Sequence of chain 1.A:
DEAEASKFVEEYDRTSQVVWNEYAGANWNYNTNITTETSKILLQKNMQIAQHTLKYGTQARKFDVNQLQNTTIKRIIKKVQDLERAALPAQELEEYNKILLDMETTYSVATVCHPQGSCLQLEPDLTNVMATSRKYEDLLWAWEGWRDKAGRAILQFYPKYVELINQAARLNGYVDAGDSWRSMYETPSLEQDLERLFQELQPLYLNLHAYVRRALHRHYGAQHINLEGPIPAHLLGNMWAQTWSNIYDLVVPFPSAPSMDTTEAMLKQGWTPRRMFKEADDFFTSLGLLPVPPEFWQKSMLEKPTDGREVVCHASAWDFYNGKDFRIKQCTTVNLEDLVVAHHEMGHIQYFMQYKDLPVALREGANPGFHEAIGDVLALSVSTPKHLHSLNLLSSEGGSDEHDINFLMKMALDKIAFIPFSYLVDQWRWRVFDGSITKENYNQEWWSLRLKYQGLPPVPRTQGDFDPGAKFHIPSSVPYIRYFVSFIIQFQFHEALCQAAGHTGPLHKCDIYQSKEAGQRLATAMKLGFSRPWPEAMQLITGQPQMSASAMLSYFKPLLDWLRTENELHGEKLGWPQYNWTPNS

Binding-site contacts:
Ligand atom C3 contacts residue GLU40 of chain 1.A at 4.1 Å.
Ligand atom O6 contacts residue THR41 of chain 1.A at 3.7 Å.
Ligand atom C4 contacts residue ASN36 of chain 1.A at 4.2 Å.
Ligand atom C7 contacts residue GLU40 of chain 1.A at 3.2 Å.
Ligand atom C8 contacts residue ASP310 of chain 1.A at 4.2 Å.
Ligand atom O5 contacts residue ASN36 of chain 1.A at 2.3 Å (h-bond).
Ligand atom O5 contacts residue THR41 of chain 1.A at 3.9 Å.
Ligand atom C8 contacts residue ARG312 of chain 1.A at 3.5 Å.
Ligand atom C2 contacts residue GLU40 of chain 1.A at 3.8 Å.
Ligand atom C1 contacts residue GLU40 of chain 1.A at 4.1 Å.
Ligand atom C7 contacts residue ASN36 of chain 1.A at 3.4 Å.
Ligand atom C5 contacts residue ASN36 of chain 1.A at 3.6 Å.
Ligand atom C3 contacts residue ASN36 of chain 1.A at 3.8 Å.
Ligand atom O7 contacts residue ASN36 of chain 1.A at 3.5 Å (h-bond).
Ligand atom C1 contacts residue THR38 of chain 1.A at 4.2 Å.
Ligand atom C5 contacts residue THR38 of chain 1.A at 4.4 Å.
Ligand atom N2 contacts residue ARG312 of chain 1.A at 4.4 Å.
Ligand atom C1 contacts residue ASN36 of chain 1.A at 1.4 Å.
Ligand atom O7 contacts residue GLU40 of chain 1.A at 4.4 Å.
Ligand atom N2 contacts residue GLU40 of chain 1.A at 2.7 Å (salt-bridge).
Ligand atom O6 contacts residue THR38 of chain 1.A at 4.2 Å.
Ligand atom O6 contacts residue GLU40 of chain 1.A at 3.0 Å (salt-bridge).
Ligand atom N2 contacts residue ASN36 of chain 1.A at 3.0 Å (h-bond).
Ligand atom C2 contacts residue ASN36 of chain 1.A at 2.4 Å.
Ligand atom O5 contacts residue THR38 of chain 1.A at 3.9 Å.
Ligand atom C6 contacts residue GLU40 of chain 1.A at 3.5 Å.
Ligand atom C8 contacts residue GLU40 of chain 1.A at 3.0 Å.
Ligand atom C6 contacts residue THR38 of chain 1.A at 3.8 Å.
Ligand atom C7 contacts residue ARG312 of chain 1.A at 4.0 Å.
Ligand atom C6 contacts residue THR41 of chain 1.A at 4.4 Å.

The small molecule below binds the protein below.
Small molecule (SMILES): CC(=O)N[C@H]1[C@H](O[C@H]2[C@H](O)[C@@H](NC(C)=O)CO[C@@H]2CO)O[C@H](CO)[C@@H](O)[C@@H]1O